Binding-site contacts:
Ligand atom C7 contacts residue ASN171 of chain 1.A at 3.9 Å.
Ligand atom C8 contacts residue ARG170 of chain 1.A at 3.9 Å.
Ligand atom C5 contacts residue ASN171 of chain 1.A at 3.7 Å.
Ligand atom C3 contacts residue ASN171 of chain 1.A at 3.8 Å.
Ligand atom O7 contacts residue ASN171 of chain 1.A at 4.4 Å.
Ligand atom N2 contacts residue ARG170 of chain 1.A at 4.5 Å.
Ligand atom C1 contacts residue ASN171 of chain 1.A at 1.4 Å.
Ligand atom C2 contacts residue ASN171 of chain 1.A at 2.5 Å.
Ligand atom O5 contacts residue ASN171 of chain 1.A at 2.4 Å (h-bond).
Ligand atom C8 contacts residue ILE169 of chain 1.A at 3.3 Å (hydrophobic).
Ligand atom N2 contacts residue ASN171 of chain 1.A at 2.9 Å (h-bond).
Ligand atom C7 contacts residue ILE169 of chain 1.A at 4.0 Å (hydrophobic).
Ligand atom C4 contacts residue ASN171 of chain 1.A at 4.2 Å.
Ligand atom N2 contacts residue ILE169 of chain 1.A at 3.6 Å.

Sequence of chain 1.A:
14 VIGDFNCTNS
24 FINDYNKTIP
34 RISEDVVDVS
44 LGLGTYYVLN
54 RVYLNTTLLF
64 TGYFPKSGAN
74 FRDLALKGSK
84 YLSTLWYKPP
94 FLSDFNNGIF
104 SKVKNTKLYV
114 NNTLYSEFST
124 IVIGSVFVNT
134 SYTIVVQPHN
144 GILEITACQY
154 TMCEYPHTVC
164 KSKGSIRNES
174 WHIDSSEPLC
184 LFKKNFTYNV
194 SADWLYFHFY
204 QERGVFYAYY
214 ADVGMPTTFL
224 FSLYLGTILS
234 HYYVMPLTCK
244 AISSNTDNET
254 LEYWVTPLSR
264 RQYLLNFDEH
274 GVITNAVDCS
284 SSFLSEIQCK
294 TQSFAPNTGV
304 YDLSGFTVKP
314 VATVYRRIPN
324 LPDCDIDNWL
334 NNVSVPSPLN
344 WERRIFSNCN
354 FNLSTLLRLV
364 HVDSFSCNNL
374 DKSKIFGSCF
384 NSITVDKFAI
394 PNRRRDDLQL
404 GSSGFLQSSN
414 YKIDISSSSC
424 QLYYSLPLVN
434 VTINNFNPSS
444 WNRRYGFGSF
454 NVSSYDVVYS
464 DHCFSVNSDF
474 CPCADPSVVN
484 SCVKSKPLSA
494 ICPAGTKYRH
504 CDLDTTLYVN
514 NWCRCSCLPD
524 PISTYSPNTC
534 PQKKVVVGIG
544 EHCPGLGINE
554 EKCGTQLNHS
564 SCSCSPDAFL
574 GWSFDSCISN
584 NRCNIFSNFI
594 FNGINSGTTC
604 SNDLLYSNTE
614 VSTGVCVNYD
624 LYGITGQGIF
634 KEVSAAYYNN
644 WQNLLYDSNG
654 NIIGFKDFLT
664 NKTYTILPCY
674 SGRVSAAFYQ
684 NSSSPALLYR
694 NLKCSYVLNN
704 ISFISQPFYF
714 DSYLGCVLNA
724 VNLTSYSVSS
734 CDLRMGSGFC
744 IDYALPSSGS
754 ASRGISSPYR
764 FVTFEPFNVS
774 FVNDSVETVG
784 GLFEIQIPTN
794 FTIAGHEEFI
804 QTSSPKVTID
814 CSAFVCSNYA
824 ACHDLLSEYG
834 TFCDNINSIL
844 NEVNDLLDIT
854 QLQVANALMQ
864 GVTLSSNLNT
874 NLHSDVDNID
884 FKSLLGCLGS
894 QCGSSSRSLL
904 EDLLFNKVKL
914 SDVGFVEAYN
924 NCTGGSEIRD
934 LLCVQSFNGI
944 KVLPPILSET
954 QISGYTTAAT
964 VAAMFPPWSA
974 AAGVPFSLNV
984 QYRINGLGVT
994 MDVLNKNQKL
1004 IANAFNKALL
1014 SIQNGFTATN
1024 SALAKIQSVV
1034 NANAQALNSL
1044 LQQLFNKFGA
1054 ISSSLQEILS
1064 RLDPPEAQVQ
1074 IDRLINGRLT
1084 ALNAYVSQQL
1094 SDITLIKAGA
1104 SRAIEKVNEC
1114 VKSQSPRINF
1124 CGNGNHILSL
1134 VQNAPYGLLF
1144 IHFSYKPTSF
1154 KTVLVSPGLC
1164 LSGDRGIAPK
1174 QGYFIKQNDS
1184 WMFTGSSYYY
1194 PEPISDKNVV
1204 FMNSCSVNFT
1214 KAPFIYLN

A protein and the small-molecule ligand that binds it are described below.
Small molecule (SMILES): CC(=O)N[C@@H]1[C@@H](O)[C@H](O)[C@@H](CO)O[C@H]1O